Sequence of chain 15.A:
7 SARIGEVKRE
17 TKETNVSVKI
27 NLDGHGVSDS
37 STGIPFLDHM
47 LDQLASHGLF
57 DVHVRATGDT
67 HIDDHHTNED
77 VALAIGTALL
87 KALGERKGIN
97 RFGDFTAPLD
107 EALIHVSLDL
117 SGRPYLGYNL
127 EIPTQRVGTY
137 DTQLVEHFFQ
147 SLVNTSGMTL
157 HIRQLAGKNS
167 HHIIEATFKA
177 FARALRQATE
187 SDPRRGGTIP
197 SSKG

This small molecule binds to this protein.
Small molecule (SMILES): O=P(O)(O)C[C@H](O)Cn1cncn1

Sequence of chain 14.A:
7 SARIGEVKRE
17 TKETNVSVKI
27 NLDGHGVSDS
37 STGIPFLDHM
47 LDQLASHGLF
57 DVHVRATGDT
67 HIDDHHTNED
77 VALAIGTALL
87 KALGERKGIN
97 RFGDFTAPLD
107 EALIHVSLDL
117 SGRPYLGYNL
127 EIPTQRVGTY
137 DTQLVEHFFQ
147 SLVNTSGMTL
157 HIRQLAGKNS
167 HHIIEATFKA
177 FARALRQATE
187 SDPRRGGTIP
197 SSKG

Binding-site contacts:
Ligand atom O13 contacts residue 5DL1 of chain 15.D at 0.7 Å (h-bond).
Ligand atom O10 contacts residue LYS175 of chain 14.A at 2.6 Å (salt-bridge).
Ligand atom C5 contacts residue 5DL1 of chain 15.D at 0.3 Å.
Ligand atom C5 contacts residue MN1 of chain 15.B at 3.2 Å.
Ligand atom O11 contacts residue 5DL1 of chain 15.D at 0.3 Å (h-bond).
Ligand atom O11 contacts residue SER197 of chain 15.A at 2.7 Å (h-bond).
Ligand atom C6 contacts residue EDO1 of chain 5.J at 2.7 Å.
Ligand atom C7 contacts residue MN1 of chain 15.B at 3.3 Å.
Ligand atom N4 contacts residue HIS71 of chain 5.A at 3.1 Å (h-bond).
Ligand atom O13 contacts residue GLU171 of chain 14.A at 2.7 Å (salt-bridge).
Ligand atom N1 contacts residue 5DL1 of chain 15.D at 0.4 Å (h-bond).
Ligand atom C8 contacts residue 5DL1 of chain 15.D at 0.3 Å.
Ligand atom O12 contacts residue LYS199 of chain 15.A at 2.7 Å (salt-bridge).
Ligand atom O13 contacts residue GLU19 of chain 5.A at 3.2 Å (salt-bridge).
Ligand atom N4 contacts residue MN1 of chain 15.C at 2.3 Å.
Ligand atom N1 contacts residue MN1 of chain 15.B at 2.2 Å.
Ligand atom N4 contacts residue GLU75 of chain 5.A at 3.2 Å (salt-bridge).
Ligand atom N1 contacts residue HIS72 of chain 5.A at 3.1 Å (h-bond).
Ligand atom O10 contacts residue 5DL1 of chain 15.D at 0.5 Å (h-bond).
Ligand atom C6 contacts residue 5DL1 of chain 15.D at 1.1 Å.
Ligand atom O13 contacts residue MN1 of chain 15.B at 2.2 Å.
Ligand atom N2 contacts residue 5DL1 of chain 15.D at 0.8 Å (h-bond).
Ligand atom C5 contacts residue HIS167 of chain 14.A at 3.3 Å.
Ligand atom O10 contacts residue ARG119 of chain 15.A at 3.1 Å (salt-bridge).
Ligand atom N1 contacts residue HIS167 of chain 14.A at 3.3 Å (h-bond).
Ligand atom C7 contacts residue 5DL1 of chain 15.D at 0.5 Å.
Ligand atom O11 contacts residue ARG97 of chain 15.A at 2.9 Å (salt-bridge).
Ligand atom N1 contacts residue GLU171 of chain 14.A at 3.3 Å (salt-bridge).
Ligand atom C7 contacts residue GLU171 of chain 14.A at 3.0 Å.
Ligand atom O13 contacts residue HIS45 of chain 14.A at 3.2 Å (h-bond).
Ligand atom O12 contacts residue 5DL1 of chain 15.D at 0.1 Å (h-bond).
Ligand atom N2 contacts residue EDO1 of chain 5.J at 2.9 Å.
Ligand atom C3 contacts residue EDO1 of chain 5.J at 2.9 Å.
Ligand atom C3 contacts residue MN1 of chain 15.C at 3.2 Å.
Ligand atom O12 contacts residue ARG119 of chain 15.A at 2.9 Å (salt-bridge).
Ligand atom N4 contacts residue 5DL1 of chain 15.D at 0.1 Å (h-bond).
Ligand atom O10 contacts residue ARG97 of chain 15.A at 3.2 Å (salt-bridge).
Ligand atom C3 contacts residue 5DL1 of chain 15.D at 0.6 Å.
Ligand atom P9 contacts residue 5DL1 of chain 15.D at 0.2 Å.
Ligand atom C5 contacts residue HIS71 of chain 5.A at 3.3 Å.

Sequence of chain 5.A:
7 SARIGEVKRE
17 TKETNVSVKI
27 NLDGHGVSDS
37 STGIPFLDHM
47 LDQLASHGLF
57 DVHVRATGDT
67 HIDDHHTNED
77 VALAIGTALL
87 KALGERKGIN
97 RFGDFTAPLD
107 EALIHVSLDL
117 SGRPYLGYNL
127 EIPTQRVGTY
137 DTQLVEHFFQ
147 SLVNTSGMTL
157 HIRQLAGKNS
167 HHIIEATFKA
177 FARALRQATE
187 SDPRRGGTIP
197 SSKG